Sequence of chain 1.A:
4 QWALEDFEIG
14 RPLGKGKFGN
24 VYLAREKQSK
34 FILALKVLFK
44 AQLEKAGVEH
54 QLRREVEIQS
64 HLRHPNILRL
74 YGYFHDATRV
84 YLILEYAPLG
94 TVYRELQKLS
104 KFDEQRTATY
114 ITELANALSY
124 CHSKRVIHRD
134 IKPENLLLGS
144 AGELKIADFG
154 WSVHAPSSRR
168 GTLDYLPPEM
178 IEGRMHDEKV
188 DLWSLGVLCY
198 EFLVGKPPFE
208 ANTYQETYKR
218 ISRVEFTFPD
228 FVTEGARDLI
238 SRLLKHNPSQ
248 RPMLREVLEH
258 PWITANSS

A protein and the small-molecule ligand that binds it are described below.
Small molecule (SMILES): O=C(O)[C@@H]1CCCC[C@H]1C(=O)O

Binding-site contacts:
Ligand atom C3 contacts residue MG1 of chain 1.E at 3.1 Å.
Ligand atom C contacts residue ADP1 of chain 1.C at 3.7 Å.
Ligand atom C contacts residue PHE21 of chain 1.A at 4.0 Å (hydrophobic).
Ligand atom C5 contacts residue VAL51 of chain 1.A at 3.9 Å (hydrophobic).
Ligand atom O contacts residue GLU58 of chain 1.A at 2.6 Å (salt-bridge).
Ligand atom O1 contacts residue ADP1 of chain 1.C at 3.4 Å (h-bond).
Ligand atom O2 contacts residue GLY153 of chain 1.A at 3.4 Å.
Ligand atom O2 contacts residue MG1 of chain 1.E at 1.9 Å.
Ligand atom O contacts residue ADP1 of chain 1.C at 3.7 Å.
Ligand atom C5 contacts residue GLY153 of chain 1.A at 3.4 Å.
Ligand atom O contacts residue LEU41 of chain 1.A at 3.7 Å.
Ligand atom C1 contacts residue LEU41 of chain 1.A at 4.2 Å (hydrophobic).
Ligand atom C3 contacts residue ADP1 of chain 1.C at 3.5 Å.
Ligand atom O3 contacts residue PHE21 of chain 1.A at 3.8 Å.
Ligand atom C5 contacts residue GLN54 of chain 1.A at 3.4 Å.
Ligand atom C6 contacts residue VAL51 of chain 1.A at 3.5 Å (hydrophobic).
Ligand atom C contacts residue LEU41 of chain 1.A at 3.5 Å (hydrophobic).
Ligand atom O2 contacts residue ASP151 of chain 1.A at 3.2 Å (salt-bridge).
Ligand atom C6 contacts residue GLN54 of chain 1.A at 4.2 Å.
Ligand atom C4 contacts residue TRP154 of chain 1.A at 3.7 Å (hydrophobic).
Ligand atom C1 contacts residue PHE21 of chain 1.A at 3.6 Å (hydrophobic).
Ligand atom C1 contacts residue GLU58 of chain 1.A at 4.0 Å.
Ligand atom C2 contacts residue GLY153 of chain 1.A at 3.8 Å.
Ligand atom C7 contacts residue LEU55 of chain 1.A at 4.1 Å (hydrophobic).
Ligand atom C3 contacts residue GLY153 of chain 1.A at 4.2 Å.
Ligand atom C contacts residue GLU58 of chain 1.A at 3.6 Å.
Ligand atom O contacts residue LYS39 of chain 1.A at 3.0 Å (salt-bridge).
Ligand atom O3 contacts residue MG1 of chain 1.E at 3.6 Å.
Ligand atom O2 contacts residue ADP1 of chain 1.C at 2.8 Å (h-bond).
Ligand atom O3 contacts residue ADP1 of chain 1.C at 3.7 Å.
Ligand atom O1 contacts residue LYS39 of chain 1.A at 3.9 Å.
Ligand atom C contacts residue LYS39 of chain 1.A at 3.9 Å.
Ligand atom C4 contacts residue PHE21 of chain 1.A at 4.0 Å (hydrophobic).
Ligand atom C7 contacts residue GLU58 of chain 1.A at 3.5 Å.
Ligand atom O3 contacts residue LYS20 of chain 1.A at 3.8 Å.
Ligand atom O3 contacts residue TRP154 of chain 1.A at 4.2 Å.
Ligand atom C6 contacts residue LEU55 of chain 1.A at 3.8 Å (hydrophobic).
Ligand atom O1 contacts residue LEU41 of chain 1.A at 3.3 Å.
Ligand atom O1 contacts residue PHE21 of chain 1.A at 3.4 Å.
Ligand atom C4 contacts residue GLY153 of chain 1.A at 3.8 Å.